The protein below binds the small molecule below.
Small molecule (SMILES): O=C(O)[C@@H]1O[C@H](O[C@H]2[C@@H](OS(=O)(=O)O)O[C@@H](O)[C@H](NS(=O)(=O)O)[C@H]2O)[C@@H](OS(=O)(=O)O)[C@H](O)[C@@H]1O

Sequence of chain 3.F:
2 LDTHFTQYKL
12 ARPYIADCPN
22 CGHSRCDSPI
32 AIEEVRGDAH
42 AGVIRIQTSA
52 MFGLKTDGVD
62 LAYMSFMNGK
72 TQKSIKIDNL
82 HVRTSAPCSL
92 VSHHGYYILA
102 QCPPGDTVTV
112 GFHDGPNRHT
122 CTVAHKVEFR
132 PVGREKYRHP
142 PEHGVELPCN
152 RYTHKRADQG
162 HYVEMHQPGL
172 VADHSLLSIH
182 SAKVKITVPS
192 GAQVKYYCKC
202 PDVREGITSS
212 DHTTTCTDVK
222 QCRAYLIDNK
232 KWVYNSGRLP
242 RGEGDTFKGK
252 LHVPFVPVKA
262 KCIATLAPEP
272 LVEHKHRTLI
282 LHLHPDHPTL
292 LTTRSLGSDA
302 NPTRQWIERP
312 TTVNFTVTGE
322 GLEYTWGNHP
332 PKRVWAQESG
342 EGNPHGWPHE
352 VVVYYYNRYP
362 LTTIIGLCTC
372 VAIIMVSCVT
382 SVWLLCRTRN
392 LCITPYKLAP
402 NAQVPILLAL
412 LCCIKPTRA

Binding-site contacts:
Ligand atom C3 contacts residue ARG157 of chain 3.F at 3.7 Å.
Ligand atom O3 contacts residue ARG157 of chain 3.F at 3.3 Å (salt-bridge).
Ligand atom C6 contacts residue SER93 of chain 3.F at 4.0 Å.
Ligand atom C3 contacts residue ALA158 of chain 3.F at 4.0 Å (hydrophobic).
Ligand atom O3 contacts residue LYS156 of chain 3.F at 3.0 Å.
Ligand atom C3 contacts residue LYS156 of chain 3.F at 4.0 Å.
Ligand atom O3 contacts residue ALA158 of chain 3.F at 3.0 Å (h-bond).
Ligand atom O4 contacts residue SER93 of chain 3.F at 3.0 Å (h-bond).
Ligand atom O6B contacts residue HIS94 of chain 3.F at 4.0 Å.
Ligand atom C6 contacts residue HIS94 of chain 3.F at 3.9 Å.
Ligand atom SAG contacts residue THR4 of chain 3.F at 3.9 Å.
Ligand atom O5B contacts residue LYS156 of chain 3.F at 3.3 Å.
Ligand atom OAF contacts residue THR4 of chain 3.F at 2.9 Å (h-bond).
Ligand atom O4 contacts residue HIS155 of chain 3.F at 3.5 Å (h-bond).
Ligand atom C6 contacts residue LEU62 of chain 3.F at 3.5 Å (hydrophobic).
Ligand atom O6A contacts residue HIS155 of chain 3.F at 3.8 Å.
Ligand atom C2 contacts residue ALA158 of chain 3.F at 3.7 Å (hydrophobic).
Ligand atom OAH contacts residue LEU2 of chain 3.F at 2.8 Å (h-bond).
Ligand atom C6 contacts residue HIS155 of chain 3.F at 3.4 Å.
Ligand atom O5 contacts residue LYS156 of chain 3.F at 3.4 Å.
Ligand atom C5 contacts residue HIS155 of chain 3.F at 4.0 Å.
Ligand atom O5 contacts residue ARG157 of chain 3.F at 3.8 Å.
Ligand atom O6B contacts residue ARG157 of chain 3.F at 3.3 Å (salt-bridge).
Ligand atom O6B contacts residue HIS155 of chain 3.F at 3.3 Å (h-bond).
Ligand atom O6B contacts residue LYS156 of chain 3.F at 3.3 Å.
Ligand atom O6A contacts residue HIS94 of chain 3.F at 3.2 Å (h-bond).
Ligand atom OAH contacts residue ASP3 of chain 3.F at 4.0 Å.
Ligand atom O4 contacts residue LYS156 of chain 3.F at 3.5 Å.
Ligand atom C5 contacts residue LEU62 of chain 3.F at 3.8 Å (hydrophobic).
Ligand atom SAG contacts residue ARG157 of chain 3.F at 3.6 Å (salt-bridge).
Ligand atom OAH contacts residue THR4 of chain 3.F at 3.7 Å.
Ligand atom OAF contacts residue ARG157 of chain 3.F at 2.8 Å (salt-bridge).
Ligand atom OAH contacts residue ARG157 of chain 3.F at 3.1 Å (salt-bridge).
Ligand atom OBI contacts residue LYS156 of chain 3.F at 4.0 Å.
Ligand atom O6A contacts residue SER93 of chain 3.F at 3.2 Å.
Ligand atom C4 contacts residue LYS156 of chain 3.F at 4.0 Å.
Ligand atom O5 contacts residue HIS155 of chain 3.F at 3.6 Å.
Ligand atom O6B contacts residue LEU62 of chain 3.F at 4.0 Å.
Ligand atom O6A contacts residue LEU62 of chain 3.F at 3.4 Å.
Ligand atom OAF contacts residue ALA158 of chain 3.F at 3.3 Å.